Sequence of chain 1.A:
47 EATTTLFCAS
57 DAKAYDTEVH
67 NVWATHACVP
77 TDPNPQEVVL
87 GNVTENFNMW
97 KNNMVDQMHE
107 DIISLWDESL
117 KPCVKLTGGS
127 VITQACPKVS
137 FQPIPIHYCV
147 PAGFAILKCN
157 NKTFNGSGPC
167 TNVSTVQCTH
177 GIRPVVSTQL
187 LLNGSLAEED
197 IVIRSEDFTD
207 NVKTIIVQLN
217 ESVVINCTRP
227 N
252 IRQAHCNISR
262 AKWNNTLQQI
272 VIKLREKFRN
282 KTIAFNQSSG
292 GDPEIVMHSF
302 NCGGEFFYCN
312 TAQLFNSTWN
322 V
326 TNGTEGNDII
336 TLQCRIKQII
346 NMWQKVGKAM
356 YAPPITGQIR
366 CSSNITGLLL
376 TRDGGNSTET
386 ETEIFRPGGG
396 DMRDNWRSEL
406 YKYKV

This protein binds this small molecule.
Small molecule (SMILES): CC(=O)N[C@@H]1[C@@H](O)[C@H](O)[C@@H](CO)O[C@H]1O

Binding-site contacts:
Ligand atom N2 contacts residue ASN287 of chain 1.A at 2.7 Å (h-bond).
Ligand atom C3 contacts residue ASN287 of chain 1.A at 3.7 Å.
Ligand atom C8 contacts residue ALA285 of chain 1.A at 3.7 Å (hydrophobic).
Ligand atom C2 contacts residue ASN287 of chain 1.A at 2.4 Å.
Ligand atom O5 contacts residue ASN287 of chain 1.A at 2.5 Å (h-bond).
Ligand atom C7 contacts residue ASN287 of chain 1.A at 3.0 Å.
Ligand atom N2 contacts residue ILE389 of chain 1.A at 4.2 Å.
Ligand atom C5 contacts residue ASN287 of chain 1.A at 3.7 Å.
Ligand atom O7 contacts residue ASN287 of chain 1.A at 3.0 Å (h-bond).
Ligand atom C1 contacts residue ASN287 of chain 1.A at 1.4 Å.
Ligand atom C8 contacts residue ILE389 of chain 1.A at 3.9 Å (hydrophobic).
Ligand atom O7 contacts residue PHE286 of chain 1.A at 3.8 Å.
Ligand atom C8 contacts residue ASN287 of chain 1.A at 4.1 Å.
Ligand atom C4 contacts residue ASN287 of chain 1.A at 4.3 Å.